Sequence of chain 1.PA:
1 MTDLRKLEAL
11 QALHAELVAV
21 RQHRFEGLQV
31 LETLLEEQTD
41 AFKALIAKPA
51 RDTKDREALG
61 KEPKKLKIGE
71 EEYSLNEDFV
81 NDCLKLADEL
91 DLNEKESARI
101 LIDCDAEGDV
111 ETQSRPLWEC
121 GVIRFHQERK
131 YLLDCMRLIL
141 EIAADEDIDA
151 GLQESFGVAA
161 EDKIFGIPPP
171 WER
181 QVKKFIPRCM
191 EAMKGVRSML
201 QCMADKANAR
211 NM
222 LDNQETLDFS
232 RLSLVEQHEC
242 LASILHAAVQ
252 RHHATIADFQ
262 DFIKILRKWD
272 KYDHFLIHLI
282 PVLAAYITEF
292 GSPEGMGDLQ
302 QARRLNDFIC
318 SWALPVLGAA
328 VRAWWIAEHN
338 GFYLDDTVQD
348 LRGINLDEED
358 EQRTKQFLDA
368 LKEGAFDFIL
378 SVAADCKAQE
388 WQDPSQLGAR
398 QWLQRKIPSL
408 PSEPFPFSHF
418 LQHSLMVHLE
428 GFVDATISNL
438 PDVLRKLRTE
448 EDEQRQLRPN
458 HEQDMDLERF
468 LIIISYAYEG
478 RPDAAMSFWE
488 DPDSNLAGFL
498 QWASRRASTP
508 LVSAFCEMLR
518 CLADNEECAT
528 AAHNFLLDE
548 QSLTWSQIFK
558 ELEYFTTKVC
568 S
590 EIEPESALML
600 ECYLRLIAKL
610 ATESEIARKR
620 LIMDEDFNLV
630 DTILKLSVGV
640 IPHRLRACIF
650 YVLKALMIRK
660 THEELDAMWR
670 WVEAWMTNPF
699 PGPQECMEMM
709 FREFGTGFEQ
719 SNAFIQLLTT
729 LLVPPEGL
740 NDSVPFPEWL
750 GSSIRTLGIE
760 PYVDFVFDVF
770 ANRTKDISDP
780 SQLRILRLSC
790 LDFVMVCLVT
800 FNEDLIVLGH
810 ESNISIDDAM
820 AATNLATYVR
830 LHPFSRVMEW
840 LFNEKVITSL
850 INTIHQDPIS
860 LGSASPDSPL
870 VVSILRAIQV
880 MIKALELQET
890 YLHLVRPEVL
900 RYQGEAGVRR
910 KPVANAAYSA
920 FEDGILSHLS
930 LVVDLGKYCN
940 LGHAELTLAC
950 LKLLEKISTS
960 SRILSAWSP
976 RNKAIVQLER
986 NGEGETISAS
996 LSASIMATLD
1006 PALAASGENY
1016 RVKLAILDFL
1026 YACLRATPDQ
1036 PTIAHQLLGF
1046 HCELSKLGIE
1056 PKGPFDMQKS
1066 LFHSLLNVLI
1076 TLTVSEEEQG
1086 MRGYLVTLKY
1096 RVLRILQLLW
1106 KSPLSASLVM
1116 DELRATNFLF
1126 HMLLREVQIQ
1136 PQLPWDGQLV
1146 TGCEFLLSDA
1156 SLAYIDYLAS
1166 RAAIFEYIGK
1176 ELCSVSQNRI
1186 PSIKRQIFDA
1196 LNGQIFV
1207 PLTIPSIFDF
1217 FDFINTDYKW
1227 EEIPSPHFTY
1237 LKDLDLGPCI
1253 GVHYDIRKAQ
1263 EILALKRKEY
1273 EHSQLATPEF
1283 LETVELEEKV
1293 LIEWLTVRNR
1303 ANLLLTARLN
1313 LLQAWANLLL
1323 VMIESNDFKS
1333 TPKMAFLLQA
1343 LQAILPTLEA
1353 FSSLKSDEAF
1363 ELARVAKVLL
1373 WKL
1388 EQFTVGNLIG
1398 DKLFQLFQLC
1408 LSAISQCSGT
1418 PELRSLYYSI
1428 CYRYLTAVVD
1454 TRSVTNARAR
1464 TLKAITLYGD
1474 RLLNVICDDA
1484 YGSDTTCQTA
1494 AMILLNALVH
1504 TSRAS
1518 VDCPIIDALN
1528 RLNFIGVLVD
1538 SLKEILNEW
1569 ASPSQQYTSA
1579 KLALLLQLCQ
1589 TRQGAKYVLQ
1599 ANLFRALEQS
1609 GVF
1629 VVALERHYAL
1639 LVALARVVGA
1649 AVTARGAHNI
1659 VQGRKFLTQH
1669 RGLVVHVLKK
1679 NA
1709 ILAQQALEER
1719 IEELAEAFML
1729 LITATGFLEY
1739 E

Binding-site contacts:
Ligand atom CD1 contacts residue ILE434 of chain 1.PA at 4.1 Å (hydrophobic).
Ligand atom N contacts residue SER491 of chain 1.PA at 4.1 Å.
Ligand atom CG contacts residue ASN492 of chain 1.PA at 4.3 Å.
Ligand atom CA contacts residue ARG442 of chain 1.PA at 3.6 Å.
Ligand atom CD2 contacts residue ARG442 of chain 1.PA at 3.5 Å.
Ligand atom CA contacts residue ASN492 of chain 1.PA at 3.3 Å.
Ligand atom CD1 contacts residue ASN492 of chain 1.PA at 3.9 Å.
Ligand atom O contacts residue ARG442 of chain 1.PA at 4.3 Å.
Ligand atom CD2 contacts residue PRO438 of chain 1.PA at 4.4 Å (hydrophobic).
Ligand atom CB contacts residue ASN492 of chain 1.PA at 3.8 Å.
Ligand atom CE1 contacts residue PRO438 of chain 1.PA at 3.8 Å (hydrophobic).
Ligand atom CZ contacts residue PHE496 of chain 1.PA at 3.9 Å (hydrophobic).
Ligand atom CB contacts residue GLY495 of chain 1.PA at 3.9 Å.
Ligand atom N contacts residue ASN492 of chain 1.PA at 3.3 Å (h-bond).
Ligand atom CZ contacts residue PRO438 of chain 1.PA at 3.4 Å (hydrophobic).
Ligand atom CG contacts residue GLY495 of chain 1.PA at 4.4 Å.
Ligand atom CD1 contacts residue PHE496 of chain 1.PA at 3.7 Å (hydrophobic).
Ligand atom C contacts residue ARG442 of chain 1.PA at 4.4 Å.
Ligand atom CE1 contacts residue ILE434 of chain 1.PA at 3.9 Å (hydrophobic).
Ligand atom N contacts residue ARG442 of chain 1.PA at 4.2 Å.
Ligand atom O contacts residue PRO438 of chain 1.PA at 4.0 Å.
Ligand atom CD1 contacts residue PRO438 of chain 1.PA at 4.4 Å (hydrophobic).
Ligand atom CE1 contacts residue PHE496 of chain 1.PA at 3.6 Å (hydrophobic).
Ligand atom C contacts residue ASN492 of chain 1.PA at 4.0 Å.
Ligand atom O contacts residue ASN492 of chain 1.PA at 4.2 Å.
Ligand atom CE2 contacts residue ARG442 of chain 1.PA at 3.6 Å.
Ligand atom CG contacts residue PHE496 of chain 1.PA at 4.0 Å (hydrophobic).
Ligand atom CE2 contacts residue PRO438 of chain 1.PA at 3.7 Å (hydrophobic).
Ligand atom CB contacts residue PHE496 of chain 1.PA at 3.9 Å (hydrophobic).

This protein binds this small molecule.
Small molecule (SMILES): N[C@@H](Cc1ccccc1)C(=O)NCC=O